A protein and the small-molecule ligand that binds it are described below.
Small molecule (SMILES): Cc1nc(Nc2ncc(C(=O)Nc3cccc(NC(=O)c4cccc(C(F)(F)F)c4)c3)s2)cc(N2CCN(CCO)CC2)n1

Sequence of chain 1.B:
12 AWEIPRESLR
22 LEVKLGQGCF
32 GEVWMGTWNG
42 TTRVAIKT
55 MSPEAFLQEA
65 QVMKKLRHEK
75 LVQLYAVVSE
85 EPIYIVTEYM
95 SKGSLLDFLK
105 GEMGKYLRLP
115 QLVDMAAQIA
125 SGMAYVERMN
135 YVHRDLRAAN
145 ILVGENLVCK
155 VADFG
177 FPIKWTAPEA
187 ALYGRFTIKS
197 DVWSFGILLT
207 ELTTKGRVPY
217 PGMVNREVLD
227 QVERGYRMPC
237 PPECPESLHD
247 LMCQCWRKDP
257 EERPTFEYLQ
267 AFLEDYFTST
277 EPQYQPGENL

Binding-site contacts:
Ligand atom C23 contacts residue GLY97 of chain 1.B at 3.5 Å.
Ligand atom C19 contacts residue MET94 of chain 1.B at 3.5 Å (hydrophobic).
Ligand atom C8 contacts residue ASP157 of chain 1.B at 3.5 Å.
Ligand atom F3 contacts residue HIS137 of chain 1.B at 3.3 Å.
Ligand atom F1 contacts residue LEU75 of chain 1.B at 3.3 Å.
Ligand atom N2 contacts residue MET67 of chain 1.B at 3.1 Å (h-bond).
Ligand atom O2 contacts residue ASP157 of chain 1.B at 2.8 Å (salt-bridge).
Ligand atom C20 contacts residue LEU26 of chain 1.B at 3.6 Å (hydrophobic).
Ligand atom C23 contacts residue LYS96 of chain 1.B at 3.5 Å.
Ligand atom N4 contacts residue MET94 of chain 1.B at 3.0 Å (h-bond).
Ligand atom C3 contacts residue THR91 of chain 1.B at 3.2 Å.
Ligand atom C15 contacts residue THR91 of chain 1.B at 3.7 Å.
Ligand atom F3 contacts residue ALA156 of chain 1.B at 3.4 Å.
Ligand atom O1 contacts residue PHE158 of chain 1.B at 3.3 Å.
Ligand atom C16 contacts residue LEU146 of chain 1.B at 3.5 Å (hydrophobic).
Ligand atom C24 contacts residue SER95 of chain 1.B at 3.4 Å.
Ligand atom N1 contacts residue THR91 of chain 1.B at 2.8 Å (h-bond).
Ligand atom C4 contacts residue LYS48 of chain 1.B at 3.5 Å.
Ligand atom C4 contacts residue THR91 of chain 1.B at 3.6 Å.
Ligand atom C29 contacts residue GLY97 of chain 1.B at 3.5 Å.
Ligand atom C5 contacts residue GLU63 of chain 1.B at 3.6 Å.
Ligand atom C21 contacts residue LEU26 of chain 1.B at 3.7 Å (hydrophobic).
Ligand atom C4 contacts residue ILE89 of chain 1.B at 3.5 Å (hydrophobic).
Ligand atom C17 contacts residue LEU146 of chain 1.B at 3.5 Å (hydrophobic).
Ligand atom C13 contacts residue ASP157 of chain 1.B at 3.6 Å.
Ligand atom C17 contacts residue GLU92 of chain 1.B at 3.4 Å.
Ligand atom C14 contacts residue ASP157 of chain 1.B at 3.5 Å.
Ligand atom F1 contacts residue VAL155 of chain 1.B at 3.1 Å.
Ligand atom N4 contacts residue TYR93 of chain 1.B at 3.6 Å.
Ligand atom C7 contacts residue ASP157 of chain 1.B at 3.3 Å.
Ligand atom N3 contacts residue MET94 of chain 1.B at 3.2 Å (h-bond).
Ligand atom C22 contacts residue GLY97 of chain 1.B at 3.4 Å.
Ligand atom C2 contacts residue THR91 of chain 1.B at 3.0 Å.
Ligand atom C29 contacts residue MET94 of chain 1.B at 3.3 Å (hydrophobic).
Ligand atom C9 contacts residue ASP157 of chain 1.B at 3.4 Å.
Ligand atom C17 contacts residue ALA46 of chain 1.B at 3.5 Å (hydrophobic).
Ligand atom C23 contacts residue SER95 of chain 1.B at 3.3 Å.
Ligand atom F3 contacts residue VAL155 of chain 1.B at 3.4 Å.
Ligand atom O2 contacts residue ALA156 of chain 1.B at 3.5 Å.
Ligand atom C9 contacts residue ALA156 of chain 1.B at 3.6 Å (hydrophobic).